A protein and the small-molecule ligand that binds it are described below.
Small molecule (SMILES): C[C@@H](C#N)CNC(=O)c1ccccc1

Sequence of chain 1.B:
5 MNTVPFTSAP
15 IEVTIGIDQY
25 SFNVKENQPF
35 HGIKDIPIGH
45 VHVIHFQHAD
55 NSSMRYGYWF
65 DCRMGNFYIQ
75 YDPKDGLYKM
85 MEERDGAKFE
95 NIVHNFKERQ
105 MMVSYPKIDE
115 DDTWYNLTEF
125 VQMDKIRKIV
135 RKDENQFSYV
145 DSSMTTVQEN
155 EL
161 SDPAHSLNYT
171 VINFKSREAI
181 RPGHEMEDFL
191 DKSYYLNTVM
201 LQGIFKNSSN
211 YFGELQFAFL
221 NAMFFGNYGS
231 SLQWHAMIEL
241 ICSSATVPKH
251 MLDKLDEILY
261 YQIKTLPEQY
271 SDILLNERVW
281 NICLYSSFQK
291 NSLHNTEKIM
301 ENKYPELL

Binding-site contacts:
Ligand atom C9 contacts residue GLN32 of chain 1.B at 3.6 Å.
Ligand atom C8 contacts residue ASN27 of chain 1.B at 4.0 Å.
Ligand atom O contacts residue MET105 of chain 1.B at 4.4 Å.
Ligand atom C10 contacts residue GLN104 of chain 1.B at 3.2 Å.
Ligand atom C7 contacts residue PHE26 of chain 1.B at 4.0 Å (hydrophobic).
Ligand atom C9 contacts residue PHE34 of chain 1.B at 4.2 Å (hydrophobic).
Ligand atom C5 contacts residue VAL107 of chain 1.B at 3.6 Å (hydrophobic).
Ligand atom C3 contacts residue VAL107 of chain 1.B at 4.1 Å (hydrophobic).
Ligand atom C1 contacts residue GLN104 of chain 1.B at 4.0 Å.
Ligand atom C8 contacts residue VAL107 of chain 1.B at 4.5 Å (hydrophobic).
Ligand atom C8 contacts residue GLN32 of chain 1.B at 3.7 Å.
Ligand atom C4 contacts residue VAL107 of chain 1.B at 3.6 Å (hydrophobic).
Ligand atom C7 contacts residue ASN27 of chain 1.B at 4.0 Å.
Ligand atom C2 contacts residue GLN104 of chain 1.B at 3.7 Å.
Ligand atom C9 contacts residue VAL107 of chain 1.B at 4.0 Å (hydrophobic).
Ligand atom N1 contacts residue GLN104 of chain 1.B at 3.1 Å (h-bond).
Ligand atom C4 contacts residue GLN32 of chain 1.B at 4.5 Å.
Ligand atom C8 contacts residue PHE26 of chain 1.B at 4.0 Å (hydrophobic).
Ligand atom O contacts residue PHE34 of chain 1.B at 4.3 Å.
Ligand atom C8 contacts residue VAL28 of chain 1.B at 4.3 Å (hydrophobic).
Ligand atom C6 contacts residue VAL107 of chain 1.B at 4.0 Å (hydrophobic).
Ligand atom O contacts residue VAL107 of chain 1.B at 4.5 Å.
Ligand atom C7 contacts residue VAL107 of chain 1.B at 4.5 Å (hydrophobic).